The small molecule below binds the protein below.
Small molecule (SMILES): C[C@H](O)[C@H](N)[C@@H]1O[C@](O)(C(=O)O)C[C@H](O)[C@@H]1N

Sequence of chain 1.U:
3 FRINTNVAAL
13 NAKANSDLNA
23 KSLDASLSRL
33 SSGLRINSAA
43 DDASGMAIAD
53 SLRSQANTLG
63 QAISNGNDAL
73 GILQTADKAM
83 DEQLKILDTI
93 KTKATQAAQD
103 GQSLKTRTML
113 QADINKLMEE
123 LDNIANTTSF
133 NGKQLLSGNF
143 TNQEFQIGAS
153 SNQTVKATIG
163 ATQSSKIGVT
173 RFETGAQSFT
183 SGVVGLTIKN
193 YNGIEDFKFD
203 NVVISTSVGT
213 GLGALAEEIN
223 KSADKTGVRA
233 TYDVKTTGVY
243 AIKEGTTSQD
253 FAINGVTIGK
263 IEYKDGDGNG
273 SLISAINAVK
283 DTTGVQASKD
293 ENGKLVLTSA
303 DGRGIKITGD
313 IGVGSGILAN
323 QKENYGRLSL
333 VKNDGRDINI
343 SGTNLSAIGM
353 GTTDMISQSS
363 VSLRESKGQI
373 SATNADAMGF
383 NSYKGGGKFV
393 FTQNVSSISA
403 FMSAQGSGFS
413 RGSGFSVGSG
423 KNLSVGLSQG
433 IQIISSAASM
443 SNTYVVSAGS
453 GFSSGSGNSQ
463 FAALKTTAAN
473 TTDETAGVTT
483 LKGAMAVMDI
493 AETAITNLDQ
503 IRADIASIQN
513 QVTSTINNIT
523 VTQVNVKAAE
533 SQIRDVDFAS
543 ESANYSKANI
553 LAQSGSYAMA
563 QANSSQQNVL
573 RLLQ

Binding-site contacts:
Ligand atom O6 contacts residue GLN407 of chain 1.U at 3.2 Å (h-bond).
Ligand atom O4 contacts residue SER412 of chain 1.U at 3.9 Å.
Ligand atom C2 contacts residue GLN407 of chain 1.U at 3.8 Å.
Ligand atom O4 contacts residue GLY414 of chain 1.U at 4.0 Å.
Ligand atom O1A contacts residue SER409 of chain 1.U at 2.8 Å (h-bond).
Ligand atom C6 contacts residue GLY414 of chain 1.U at 4.3 Å.
Ligand atom C1 contacts residue GLN407 of chain 1.U at 3.0 Å.
Ligand atom O8 contacts residue SER412 of chain 1.U at 3.9 Å.
Ligand atom N5 contacts residue SER412 of chain 1.U at 4.3 Å.
Ligand atom C1 contacts residue GLY408 of chain 1.U at 4.1 Å.
Ligand atom C4 contacts residue SER415 of chain 1.U at 3.5 Å.
Ligand atom C5 contacts residue SER412 of chain 1.U at 3.5 Å.
Ligand atom O1B contacts residue SER412 of chain 1.U at 3.1 Å.
Ligand atom C9 contacts residue GLN407 of chain 1.U at 3.5 Å.
Ligand atom C4 contacts residue GLY414 of chain 1.U at 3.8 Å.
Ligand atom O6 contacts residue SER412 of chain 1.U at 2.6 Å (h-bond).
Ligand atom C3 contacts residue SER412 of chain 1.U at 2.0 Å.
Ligand atom O1B contacts residue ALA406 of chain 1.U at 3.6 Å.
Ligand atom O1A contacts residue GLY408 of chain 1.U at 4.2 Å.
Ligand atom C7 contacts residue GLN407 of chain 1.U at 3.4 Å.
Ligand atom C6 contacts residue GLN407 of chain 1.U at 3.9 Å.
Ligand atom C5 contacts residue GLY414 of chain 1.U at 4.3 Å.
Ligand atom O1B contacts residue GLN407 of chain 1.U at 2.9 Å (h-bond).
Ligand atom C2 contacts residue SER409 of chain 1.U at 4.4 Å.
Ligand atom C1 contacts residue SER409 of chain 1.U at 3.1 Å.
Ligand atom C1 contacts residue SER412 of chain 1.U at 2.6 Å.
Ligand atom O1A contacts residue SER412 of chain 1.U at 3.4 Å (h-bond).
Ligand atom C4 contacts residue SER412 of chain 1.U at 2.6 Å.
Ligand atom C6 contacts residue SER412 of chain 1.U at 3.1 Å.
Ligand atom O8 contacts residue GLN407 of chain 1.U at 2.9 Å (h-bond).
Ligand atom C2 contacts residue SER412 of chain 1.U at 1.4 Å.
Ligand atom C3 contacts residue SER415 of chain 1.U at 4.0 Å.
Ligand atom O4 contacts residue SER415 of chain 1.U at 3.7 Å.
Ligand atom O1B contacts residue SER409 of chain 1.U at 2.9 Å (h-bond).
Ligand atom O1B contacts residue GLY408 of chain 1.U at 3.2 Å (h-bond).
Ligand atom O1A contacts residue GLN407 of chain 1.U at 3.3 Å (h-bond).
Ligand atom C8 contacts residue GLN407 of chain 1.U at 3.5 Å.